Binding-site contacts:
Ligand atom C1 contacts residue THR3 of chain 1.A at 3.9 Å.
Ligand atom O3 contacts residue HIS48 of chain 1.A at 3.9 Å.
Ligand atom C4 contacts residue THR24 of chain 1.A at 3.5 Å.
Ligand atom O4 contacts residue THR24 of chain 1.A at 4.5 Å.
Ligand atom C5 contacts residue HIS48 of chain 1.A at 4.4 Å.
Ligand atom C6 contacts residue ILE50 of chain 1.A at 4.5 Å (hydrophobic).
Ligand atom C3 contacts residue HIS48 of chain 1.A at 3.9 Å.
Ligand atom O5 contacts residue THR24 of chain 1.A at 2.3 Å (h-bond).
Ligand atom O5 contacts residue THR3 of chain 1.A at 4.0 Å.
Ligand atom O3 contacts residue THR24 of chain 1.A at 4.2 Å.
Ligand atom C1 contacts residue SER23 of chain 1.A at 4.2 Å.
Ligand atom C3 contacts residue THR24 of chain 1.A at 2.9 Å.
Ligand atom C1 contacts residue THR24 of chain 1.A at 1.4 Å.
Ligand atom C1 contacts residue THR2 of chain 1.A at 4.1 Å.
Ligand atom C4 contacts residue HIS48 of chain 1.A at 4.0 Å.
Ligand atom C2 contacts residue THR24 of chain 1.A at 2.4 Å.
Ligand atom C6 contacts residue THR24 of chain 1.A at 4.2 Å.
Ligand atom O4 contacts residue HIS48 of chain 1.A at 3.1 Å (h-bond).
Ligand atom O2 contacts residue THR24 of chain 1.A at 3.6 Å.
Ligand atom O2 contacts residue ALA1 of chain 1.A at 4.3 Å.
Ligand atom C2 contacts residue SER23 of chain 1.A at 4.2 Å.
Ligand atom C5 contacts residue THR24 of chain 1.A at 2.8 Å.

The small molecule below binds the protein below.
Small molecule (SMILES): OC[C@H]1O[C@H](O)[C@@H](O)[C@@H](O)[C@@H]1O

Sequence of chain 1.A:
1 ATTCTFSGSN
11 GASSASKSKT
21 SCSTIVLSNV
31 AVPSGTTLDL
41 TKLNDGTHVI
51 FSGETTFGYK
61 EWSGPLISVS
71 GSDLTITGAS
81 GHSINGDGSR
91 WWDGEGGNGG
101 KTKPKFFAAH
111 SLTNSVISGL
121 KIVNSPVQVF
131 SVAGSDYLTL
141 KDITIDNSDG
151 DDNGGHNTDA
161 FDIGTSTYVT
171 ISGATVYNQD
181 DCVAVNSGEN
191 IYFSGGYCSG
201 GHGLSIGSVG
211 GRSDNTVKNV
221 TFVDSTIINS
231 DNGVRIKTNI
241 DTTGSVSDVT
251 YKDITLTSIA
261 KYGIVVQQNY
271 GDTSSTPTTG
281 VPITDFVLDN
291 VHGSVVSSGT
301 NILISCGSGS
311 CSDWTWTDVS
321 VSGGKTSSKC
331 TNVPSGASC